Sequence of chain 1.D:
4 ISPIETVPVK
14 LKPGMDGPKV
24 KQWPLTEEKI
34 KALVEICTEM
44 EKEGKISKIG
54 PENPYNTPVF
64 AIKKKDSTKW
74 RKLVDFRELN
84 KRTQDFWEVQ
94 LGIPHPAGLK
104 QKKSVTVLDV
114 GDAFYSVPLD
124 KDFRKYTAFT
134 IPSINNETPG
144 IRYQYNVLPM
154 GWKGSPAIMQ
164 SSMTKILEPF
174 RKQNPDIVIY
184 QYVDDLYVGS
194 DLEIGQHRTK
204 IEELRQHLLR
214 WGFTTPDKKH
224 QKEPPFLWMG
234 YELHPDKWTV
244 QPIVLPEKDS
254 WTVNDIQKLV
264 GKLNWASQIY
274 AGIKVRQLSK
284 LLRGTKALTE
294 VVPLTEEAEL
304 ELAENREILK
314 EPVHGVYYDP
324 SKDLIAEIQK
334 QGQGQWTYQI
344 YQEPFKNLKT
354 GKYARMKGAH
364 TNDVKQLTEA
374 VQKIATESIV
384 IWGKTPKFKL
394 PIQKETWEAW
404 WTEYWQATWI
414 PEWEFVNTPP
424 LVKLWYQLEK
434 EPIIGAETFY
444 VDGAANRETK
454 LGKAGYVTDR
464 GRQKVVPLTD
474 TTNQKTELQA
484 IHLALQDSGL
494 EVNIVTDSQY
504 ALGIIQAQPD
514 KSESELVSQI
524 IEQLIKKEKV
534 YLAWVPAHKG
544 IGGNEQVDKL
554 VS

A protein and the small-molecule ligand that binds it are described below.
Small molecule (SMILES): Nc1ccn([C@@H]2CS[C@H](COP(=O)(O)OP(=O)(O)OP(=O)(O)O)O2)c(=O)n1

Binding-site contacts:
Ligand atom C1' contacts residue PHE117 of chain 1.D at 4.0 Å (hydrophobic).
Ligand atom C5 contacts residue ARG74 of chain 1.D at 3.2 Å.
Ligand atom S3' contacts residue PHE117 of chain 1.D at 4.2 Å.
Ligand atom C4' contacts residue MET153 of chain 1.D at 4.2 Å (hydrophobic).
Ligand atom N3 contacts residue ARG74 of chain 1.D at 4.1 Å.
Ligand atom O4' contacts residue MET153 of chain 1.D at 3.9 Å.
Ligand atom C2' contacts residue VAL186 of chain 1.D at 4.1 Å (hydrophobic).
Ligand atom N4 contacts residue ARG74 of chain 1.D at 3.4 Å (salt-bridge).
Ligand atom O2 contacts residue MET153 of chain 1.D at 4.1 Å.
Ligand atom C2 contacts residue MET153 of chain 1.D at 4.4 Å (hydrophobic).
Ligand atom O4' contacts residue PHE117 of chain 1.D at 3.8 Å.
Ligand atom O2 contacts residue PHE117 of chain 1.D at 4.2 Å.
Ligand atom S3' contacts residue ASP187 of chain 1.D at 3.3 Å (salt-bridge).
Ligand atom C4' contacts residue PHE117 of chain 1.D at 3.4 Å (hydrophobic).
Ligand atom C4 contacts residue ARG74 of chain 1.D at 3.4 Å.
Ligand atom C6 contacts residue ARG74 of chain 1.D at 4.0 Å.
Ligand atom S3' contacts residue VAL186 of chain 1.D at 4.1 Å.